Sequence of chain 1.A:
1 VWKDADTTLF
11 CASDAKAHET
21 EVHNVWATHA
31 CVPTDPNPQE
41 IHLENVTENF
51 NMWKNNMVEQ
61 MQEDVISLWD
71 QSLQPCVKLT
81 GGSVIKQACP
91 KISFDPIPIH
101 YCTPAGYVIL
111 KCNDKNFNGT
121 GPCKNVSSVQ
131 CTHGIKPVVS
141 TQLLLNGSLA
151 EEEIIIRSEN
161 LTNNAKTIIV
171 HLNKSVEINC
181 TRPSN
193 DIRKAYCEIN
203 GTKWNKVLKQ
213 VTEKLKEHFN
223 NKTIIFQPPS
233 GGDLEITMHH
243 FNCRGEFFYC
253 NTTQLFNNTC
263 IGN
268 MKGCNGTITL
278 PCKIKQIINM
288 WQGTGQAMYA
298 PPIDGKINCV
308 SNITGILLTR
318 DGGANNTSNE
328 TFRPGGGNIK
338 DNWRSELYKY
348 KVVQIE

This protein binds this small molecule.
Small molecule (SMILES): CC(=O)N[C@@H]1[C@@H](O)[C@H](O)[C@@H](CO)O[C@H]1O

Binding-site contacts:
Ligand atom C8 contacts residue ASN259 of chain 1.A at 3.4 Å.
Ligand atom C7 contacts residue ASN259 of chain 1.A at 3.2 Å.
Ligand atom C1 contacts residue THR261 of chain 1.A at 4.4 Å.
Ligand atom O7 contacts residue ASN259 of chain 1.A at 4.2 Å.
Ligand atom N2 contacts residue ASN259 of chain 1.A at 2.5 Å (h-bond).
Ligand atom O5 contacts residue ASN259 of chain 1.A at 2.4 Å (h-bond).
Ligand atom C1 contacts residue ASN259 of chain 1.A at 1.4 Å.
Ligand atom C8 contacts residue GLN256 of chain 1.A at 3.9 Å.
Ligand atom C5 contacts residue CYS271 of chain 1.A at 4.2 Å (hydrophobic).
Ligand atom O5 contacts residue CYS262 of chain 1.A at 3.5 Å.
Ligand atom O7 contacts residue GLN256 of chain 1.A at 4.4 Å.
Ligand atom O5 contacts residue CYS271 of chain 1.A at 3.3 Å (h-bond).
Ligand atom C6 contacts residue GLY270 of chain 1.A at 3.7 Å.
Ligand atom O6 contacts residue GLY270 of chain 1.A at 3.0 Å (h-bond).
Ligand atom C1 contacts residue CYS271 of chain 1.A at 4.3 Å (hydrophobic).
Ligand atom C3 contacts residue ASN259 of chain 1.A at 3.5 Å.
Ligand atom C2 contacts residue ASN259 of chain 1.A at 2.0 Å.
Ligand atom C4 contacts residue ASN259 of chain 1.A at 4.0 Å.
Ligand atom O3 contacts residue ASN259 of chain 1.A at 4.4 Å.
Ligand atom C1 contacts residue CYS262 of chain 1.A at 4.2 Å (hydrophobic).
Ligand atom O6 contacts residue CYS271 of chain 1.A at 3.3 Å (h-bond).
Ligand atom C6 contacts residue CYS271 of chain 1.A at 3.8 Å (hydrophobic).
Ligand atom C6 contacts residue CYS262 of chain 1.A at 4.4 Å (hydrophobic).
Ligand atom C5 contacts residue ASN259 of chain 1.A at 3.6 Å.